Binding-site contacts:
Ligand atom C6 contacts residue LEU157 of chain 1.C at 4.0 Å (hydrophobic).
Ligand atom C23 contacts residue VAL15 of chain 1.C at 4.4 Å (hydrophobic).
Ligand atom C4 contacts residue TYR818 of chain 1.A at 4.5 Å (hydrophobic).
Ligand atom C7 contacts residue MET153 of chain 1.C at 3.5 Å (hydrophobic).
Ligand atom C8 contacts residue MET153 of chain 1.C at 4.2 Å (hydrophobic).
Ligand atom C19 contacts residue MET11 of chain 1.C at 3.6 Å (hydrophobic).
Ligand atom C18 contacts residue MET11 of chain 1.C at 3.8 Å (hydrophobic).
Ligand atom C25 contacts residue GLY825 of chain 1.A at 4.0 Å.
Ligand atom C21 contacts residue GLY822 of chain 1.A at 3.6 Å.
Ligand atom C5 contacts residue LEU157 of chain 1.C at 4.4 Å (hydrophobic).
Ligand atom C6 contacts residue MET153 of chain 1.C at 3.8 Å (hydrophobic).
Ligand atom C16 contacts residue LEU14 of chain 1.C at 4.2 Å (hydrophobic).
Ligand atom C3 contacts residue TYR818 of chain 1.A at 4.4 Å (hydrophobic).
Ligand atom C23 contacts residue GLY825 of chain 1.A at 4.1 Å.
Ligand atom C18 contacts residue VAL821 of chain 1.A at 3.8 Å (hydrophobic).
Ligand atom C19 contacts residue TYR818 of chain 1.A at 3.3 Å (hydrophobic).
Ligand atom C26 contacts residue GLY825 of chain 1.A at 3.7 Å.
Ligand atom O1 contacts residue TYR818 of chain 1.A at 3.7 Å.
Ligand atom C26 contacts residue ALA18 of chain 1.C at 3.9 Å (hydrophobic).
Ligand atom C21 contacts residue VAL821 of chain 1.A at 4.3 Å (hydrophobic).
Ligand atom C26 contacts residue VAL15 of chain 1.C at 4.4 Å (hydrophobic).
Ligand atom C8 contacts residue MET11 of chain 1.C at 4.1 Å (hydrophobic).
Ligand atom C2 contacts residue TYR818 of chain 1.A at 3.7 Å (hydrophobic).
Ligand atom C4 contacts residue LEU157 of chain 1.C at 3.9 Å (hydrophobic).
Ligand atom C27 contacts residue LEU829 of chain 1.A at 3.8 Å (hydrophobic).
Ligand atom C27 contacts residue GLY825 of chain 1.A at 3.9 Å.
Ligand atom C15 contacts residue MET153 of chain 1.C at 4.2 Å (hydrophobic).
Ligand atom C24 contacts residue GLY825 of chain 1.A at 3.9 Å.
Ligand atom C15 contacts residue LEU14 of chain 1.C at 4.1 Å (hydrophobic).

Sequence of chain 1.A:
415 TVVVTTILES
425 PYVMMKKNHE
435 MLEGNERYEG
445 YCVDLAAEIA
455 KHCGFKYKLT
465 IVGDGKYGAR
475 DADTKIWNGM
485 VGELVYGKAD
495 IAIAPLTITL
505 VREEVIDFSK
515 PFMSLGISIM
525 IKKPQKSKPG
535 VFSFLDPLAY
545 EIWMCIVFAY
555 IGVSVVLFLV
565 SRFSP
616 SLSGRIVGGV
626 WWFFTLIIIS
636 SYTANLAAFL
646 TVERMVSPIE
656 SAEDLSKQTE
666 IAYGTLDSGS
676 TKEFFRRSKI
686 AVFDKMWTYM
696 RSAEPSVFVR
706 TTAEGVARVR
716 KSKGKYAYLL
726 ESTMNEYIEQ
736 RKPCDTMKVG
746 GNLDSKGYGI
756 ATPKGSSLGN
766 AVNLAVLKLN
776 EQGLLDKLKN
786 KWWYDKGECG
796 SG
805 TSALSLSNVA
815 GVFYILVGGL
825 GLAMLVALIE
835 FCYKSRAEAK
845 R

The protein below binds the small molecule below.
Small molecule (SMILES): CC(C)CCC[C@@H](C)[C@H]1CC[C@H]2[C@@H]3CC=C4C[C@@H](O)CC[C@]4(C)[C@H]3CC[C@]12C

Sequence of chain 1.C:
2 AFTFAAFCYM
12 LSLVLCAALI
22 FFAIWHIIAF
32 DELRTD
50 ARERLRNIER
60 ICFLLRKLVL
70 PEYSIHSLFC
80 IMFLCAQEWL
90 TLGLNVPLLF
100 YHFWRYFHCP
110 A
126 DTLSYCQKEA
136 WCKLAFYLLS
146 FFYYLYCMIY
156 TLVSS